The small molecule below binds the protein below.
Small molecule (SMILES): CC(=O)N[C@H]1[C@H](O[C@H]2[C@H](O)[C@@H](NC(C)=O)CO[C@@H]2CO)O[C@H](CO)[C@@H](O)[C@@H]1O

Sequence of chain 29.BA:
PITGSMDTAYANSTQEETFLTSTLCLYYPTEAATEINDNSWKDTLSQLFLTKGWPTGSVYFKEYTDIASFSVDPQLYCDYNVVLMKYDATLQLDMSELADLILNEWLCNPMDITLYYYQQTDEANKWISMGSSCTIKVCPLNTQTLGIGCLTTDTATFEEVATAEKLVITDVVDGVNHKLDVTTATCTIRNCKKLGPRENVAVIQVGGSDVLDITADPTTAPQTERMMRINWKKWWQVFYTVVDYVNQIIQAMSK

Binding-site contacts:
Ligand atom O7 contacts residue ASN19 of chain 29.BA at 4.2 Å.
Ligand atom N2 contacts residue ASN19 of chain 29.BA at 3.2 Å (h-bond).
Ligand atom C1 contacts residue ASN19 of chain 29.BA at 1.6 Å.
Ligand atom C4 contacts residue ASN19 of chain 29.BA at 4.4 Å.
Ligand atom C3 contacts residue ASN19 of chain 29.BA at 4.0 Å.
Ligand atom C8 contacts residue TYR17 of chain 29.BA at 4.4 Å (hydrophobic).
Ligand atom C2 contacts residue ASN19 of chain 29.BA at 2.9 Å.
Ligand atom C5 contacts residue ASN19 of chain 29.BA at 3.5 Å.
Ligand atom C7 contacts residue ASN19 of chain 29.BA at 3.8 Å.
Ligand atom O5 contacts residue ASN19 of chain 29.BA at 2.5 Å (h-bond).